A protein and the small-molecule ligand that binds it are described below.
Small molecule (SMILES): O=C(CCl)NCC1CCN(C(=O)C2(Nc3ccc(Cl)cc3)CCC(F)(F)CC2)CC1

Sequence of chain 1.B:
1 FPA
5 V

Sequence of chain 1.A:
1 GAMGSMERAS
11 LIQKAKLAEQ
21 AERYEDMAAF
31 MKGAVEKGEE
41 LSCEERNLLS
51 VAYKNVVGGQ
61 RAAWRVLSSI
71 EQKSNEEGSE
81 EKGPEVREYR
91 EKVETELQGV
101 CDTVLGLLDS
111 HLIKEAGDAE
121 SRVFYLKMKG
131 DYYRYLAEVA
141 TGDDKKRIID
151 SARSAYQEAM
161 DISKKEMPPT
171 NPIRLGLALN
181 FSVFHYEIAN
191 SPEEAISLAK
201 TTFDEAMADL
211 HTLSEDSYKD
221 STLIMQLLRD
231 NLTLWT

Binding-site contacts:
Ligand atom O2 contacts residue ILE224 of chain 1.A at 3.5 Å.
Ligand atom N1 contacts residue ASN47 of chain 1.A at 2.9 Å (h-bond).
Ligand atom C4 contacts residue ASN47 of chain 1.A at 4.0 Å.
Ligand atom C11 contacts residue ILE224 of chain 1.A at 4.2 Å (hydrophobic).
Ligand atom C15 contacts residue LEU223 of chain 1.A at 4.2 Å (hydrophobic).
Ligand atom O2 contacts residue PRO172 of chain 1.A at 4.2 Å.
Ligand atom C11 contacts residue GLY176 of chain 1.A at 4.3 Å.
Ligand atom C1 contacts residue ILE173 of chain 1.A at 4.1 Å (hydrophobic).
Ligand atom C3 contacts residue ASN47 of chain 1.A at 3.8 Å.
Ligand atom C3 contacts residue ILE173 of chain 1.A at 3.7 Å (hydrophobic).
Ligand atom O1 contacts residue CYS43 of chain 1.A at 3.1 Å (h-bond).
Ligand atom C10 contacts residue VAL5 of chain 1.B at 4.0 Å (hydrophobic).
Ligand atom CL2 contacts residue ILE173 of chain 1.A at 3.7 Å.
Ligand atom C11 contacts residue PRO172 of chain 1.A at 3.5 Å (hydrophobic).
Ligand atom O1 contacts residue ILE173 of chain 1.A at 3.4 Å.
Ligand atom C14 contacts residue VAL5 of chain 1.B at 3.6 Å (hydrophobic).
Ligand atom N1 contacts residue PHE124 of chain 1.A at 4.0 Å.
Ligand atom C16 contacts residue VAL5 of chain 1.B at 3.8 Å (hydrophobic).
Ligand atom F1 contacts residue LEU223 of chain 1.A at 3.7 Å.
Ligand atom CL2 contacts residue PRO172 of chain 1.A at 4.2 Å.
Ligand atom C5 contacts residue PRO172 of chain 1.A at 3.6 Å (hydrophobic).
Ligand atom CL2 contacts residue PHE124 of chain 1.A at 4.3 Å.
Ligand atom C16 contacts residue LEU223 of chain 1.A at 4.2 Å (hydrophobic).
Ligand atom C2 contacts residue ASN47 of chain 1.A at 3.5 Å.
Ligand atom C15 contacts residue ILE224 of chain 1.A at 4.2 Å (hydrophobic).
Ligand atom C2 contacts residue CYS43 of chain 1.A at 1.9 Å (hydrophobic).
Ligand atom C6 contacts residue PRO172 of chain 1.A at 3.9 Å (hydrophobic).
Ligand atom C13 contacts residue VAL5 of chain 1.B at 3.8 Å (hydrophobic).
Ligand atom C21 contacts residue ASN47 of chain 1.A at 3.5 Å.
Ligand atom C10 contacts residue ILE224 of chain 1.A at 4.0 Å (hydrophobic).
Ligand atom C13 contacts residue PHE124 of chain 1.A at 4.1 Å (hydrophobic).
Ligand atom C1 contacts residue ASN47 of chain 1.A at 3.6 Å.
Ligand atom C12 contacts residue LYS127 of chain 1.A at 4.3 Å.
Ligand atom C9 contacts residue VAL5 of chain 1.B at 4.1 Å (hydrophobic).
Ligand atom C12 contacts residue VAL5 of chain 1.B at 3.9 Å (hydrophobic).
Ligand atom CL2 contacts residue LYS127 of chain 1.A at 3.4 Å.
Ligand atom N1 contacts residue CYS43 of chain 1.A at 3.7 Å.
Ligand atom C2 contacts residue ARG46 of chain 1.A at 3.9 Å.
Ligand atom C11 contacts residue VAL5 of chain 1.B at 3.8 Å (hydrophobic).
Ligand atom C1 contacts residue CYS43 of chain 1.A at 2.7 Å (hydrophobic).